Binding-site contacts:
Ligand atom C3 contacts residue ASN129 of chain 1.B at 3.8 Å.
Ligand atom C2 contacts residue ASN129 of chain 1.B at 2.5 Å.
Ligand atom N2 contacts residue ASN129 of chain 1.B at 2.9 Å (h-bond).
Ligand atom C5 contacts residue ASN129 of chain 1.B at 3.7 Å.
Ligand atom O7 contacts residue ASN129 of chain 1.B at 3.4 Å (h-bond).
Ligand atom O5 contacts residue ARG139 of chain 1.B at 4.4 Å.
Ligand atom O6 contacts residue ARG139 of chain 1.B at 3.6 Å.
Ligand atom C1 contacts residue ASN129 of chain 1.B at 1.4 Å.
Ligand atom C4 contacts residue ASN129 of chain 1.B at 4.3 Å.
Ligand atom C8 contacts residue ASN129 of chain 1.B at 4.4 Å.
Ligand atom O5 contacts residue ASN129 of chain 1.B at 2.4 Å (h-bond).
Ligand atom C7 contacts residue ASN129 of chain 1.B at 3.3 Å.

The protein below binds the small molecule below.
Small molecule (SMILES): CC(=O)N[C@@H]1[C@@H](O)[C@H](O)[C@@H](CO)O[C@H]1O

Sequence of chain 1.B:
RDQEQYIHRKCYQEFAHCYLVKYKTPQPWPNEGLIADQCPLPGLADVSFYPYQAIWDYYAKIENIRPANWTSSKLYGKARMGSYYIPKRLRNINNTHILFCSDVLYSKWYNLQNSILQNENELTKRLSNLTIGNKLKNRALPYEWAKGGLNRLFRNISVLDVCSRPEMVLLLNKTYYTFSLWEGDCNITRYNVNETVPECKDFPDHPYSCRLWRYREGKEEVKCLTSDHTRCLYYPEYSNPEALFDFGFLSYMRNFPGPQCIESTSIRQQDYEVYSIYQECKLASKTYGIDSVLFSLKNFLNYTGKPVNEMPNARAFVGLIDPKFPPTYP